The protein below binds the small molecule below.
Small molecule (SMILES): CC(C)C(=O)c1c(Cc2cccc(/N=N/c3ccc4c(S(=O)(=O)O)cc(S(=O)(=O)O)c(N)c4c3O)c2)nn2ccccc12

Sequence of chain 1.C:
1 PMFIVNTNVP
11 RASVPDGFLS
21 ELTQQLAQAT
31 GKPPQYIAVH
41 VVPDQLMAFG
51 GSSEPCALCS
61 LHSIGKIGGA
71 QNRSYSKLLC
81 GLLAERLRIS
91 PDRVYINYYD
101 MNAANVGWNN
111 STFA

Sequence of chain 1.B:
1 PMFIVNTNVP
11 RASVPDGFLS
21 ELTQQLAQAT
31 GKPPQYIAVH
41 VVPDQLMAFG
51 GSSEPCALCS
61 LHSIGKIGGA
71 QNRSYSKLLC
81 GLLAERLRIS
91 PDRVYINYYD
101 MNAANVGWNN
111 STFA

Binding-site contacts:
Ligand atom NBO contacts residue TYR36 of chain 1.B at 3.3 Å.
Ligand atom NAC contacts residue LYS32 of chain 1.B at 3.5 Å (salt-bridge).
Ligand atom CAN contacts residue TYR95 of chain 1.C at 3.3 Å (hydrophobic).
Ligand atom CAT contacts residue TYR95 of chain 1.C at 3.5 Å (hydrophobic).
Ligand atom CAM contacts residue PHE49 of chain 1.C at 3.8 Å (hydrophobic).
Ligand atom CBN contacts residue GLN35 of chain 1.B at 3.6 Å.
Ligand atom NAY contacts residue PHE113 of chain 1.B at 3.7 Å.
Ligand atom OAE contacts residue LYS32 of chain 1.B at 2.7 Å (salt-bridge).
Ligand atom CAN contacts residue PHE49 of chain 1.C at 3.8 Å (hydrophobic).
Ligand atom NAZ contacts residue PO41 of chain 1.K at 3.6 Å.
Ligand atom NAZ contacts residue TYR36 of chain 1.B at 3.4 Å.
Ligand atom OAE contacts residue ILE64 of chain 1.B at 3.3 Å (h-bond).
Ligand atom CBG contacts residue TYR36 of chain 1.B at 3.4 Å (hydrophobic).
Ligand atom CBI contacts residue ILE64 of chain 1.B at 3.6 Å (hydrophobic).
Ligand atom CAP contacts residue PHE113 of chain 1.B at 3.5 Å (hydrophobic).
Ligand atom OAE contacts residue LYS66 of chain 1.B at 3.8 Å.
Ligand atom CAQ contacts residue PHE113 of chain 1.B at 3.6 Å (hydrophobic).
Ligand atom CAN contacts residue GLN35 of chain 1.B at 3.8 Å.
Ligand atom CAR contacts residue GLN35 of chain 1.B at 3.8 Å.
Ligand atom CAN contacts residue TYR36 of chain 1.B at 3.8 Å (hydrophobic).
Ligand atom CBL contacts residue TRP108 of chain 1.B at 3.5 Å (hydrophobic).
Ligand atom CBK contacts residue ILE64 of chain 1.B at 3.7 Å (hydrophobic).
Ligand atom CBF contacts residue PO41 of chain 1.K at 3.6 Å.
Ligand atom CAW contacts residue TYR36 of chain 1.B at 3.5 Å (hydrophobic).
Ligand atom CAR contacts residue TRP108 of chain 1.B at 3.5 Å (hydrophobic).
Ligand atom CAM contacts residue TRP108 of chain 1.B at 3.8 Å (hydrophobic).
Ligand atom CAT contacts residue TYR36 of chain 1.B at 3.5 Å (hydrophobic).
Ligand atom CAM contacts residue GLN35 of chain 1.B at 3.3 Å.
Ligand atom CBJ contacts residue TYR36 of chain 1.B at 3.3 Å (hydrophobic).
Ligand atom OAI contacts residue PO41 of chain 1.K at 3.5 Å (h-bond).
Ligand atom NBO contacts residue TRP108 of chain 1.B at 3.7 Å.
Ligand atom OAH contacts residue ALA103 of chain 1.B at 3.6 Å.
Ligand atom CAB contacts residue GLN35 of chain 1.B at 3.1 Å.
Ligand atom OAH contacts residue ILE64 of chain 1.B at 3.2 Å.
Ligand atom CAT contacts residue TRP108 of chain 1.B at 3.8 Å (hydrophobic).
Ligand atom CBC contacts residue PHE113 of chain 1.B at 3.8 Å (hydrophobic).
Ligand atom CAR contacts residue TYR36 of chain 1.B at 3.8 Å (hydrophobic).
Ligand atom CBL contacts residue TYR36 of chain 1.B at 3.3 Å (hydrophobic).
Ligand atom CAN contacts residue TRP108 of chain 1.B at 3.6 Å (hydrophobic).
Ligand atom CBJ contacts residue TRP108 of chain 1.B at 3.7 Å (hydrophobic).